Sequence of chain 1.B:
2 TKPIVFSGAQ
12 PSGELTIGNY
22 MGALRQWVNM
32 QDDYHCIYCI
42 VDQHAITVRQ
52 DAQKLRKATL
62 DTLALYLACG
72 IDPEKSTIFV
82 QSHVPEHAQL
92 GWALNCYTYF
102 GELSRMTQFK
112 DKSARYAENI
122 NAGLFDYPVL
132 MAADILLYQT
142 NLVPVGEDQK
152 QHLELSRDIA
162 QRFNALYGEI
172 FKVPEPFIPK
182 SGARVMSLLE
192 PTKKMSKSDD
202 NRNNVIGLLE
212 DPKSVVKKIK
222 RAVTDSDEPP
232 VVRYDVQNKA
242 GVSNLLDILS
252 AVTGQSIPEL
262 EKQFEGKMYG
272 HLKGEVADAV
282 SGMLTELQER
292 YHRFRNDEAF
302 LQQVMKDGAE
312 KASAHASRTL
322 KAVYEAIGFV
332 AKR

This protein binds this small molecule.
Small molecule (SMILES): Nc1ncnc2c1ncn2[C@@H]1O[C@H](CO[P](=O)(O)OC(=O)[C@@H](N)Cc2c[nH]c3ccccc23)[C@@H](O)[C@H]1O

Binding-site contacts:
Ligand atom NH3 contacts residue TYR128 of chain 1.B at 2.7 Å (h-bond).
Ligand atom O1P contacts residue ALA10 of chain 1.B at 3.5 Å.
Ligand atom O contacts residue GLN11 of chain 1.B at 2.9 Å (h-bond).
Ligand atom O2P contacts residue EDO1 of chain 1.F at 3.3 Å (h-bond).
Ligand atom O1P contacts residue LYS198 of chain 1.B at 3.5 Å.
Ligand atom CA contacts residue TYR128 of chain 1.B at 3.4 Å (hydrophobic).
Ligand atom N1 contacts residue ARG185 of chain 1.B at 3.5 Å.
Ligand atom CE3 contacts residue GLY9 of chain 1.B at 3.5 Å.
Ligand atom NH3 contacts residue GLN150 of chain 1.B at 3.0 Å (h-bond).
Ligand atom O contacts residue TYR128 of chain 1.B at 2.7 Å (h-bond).
Ligand atom O2P contacts residue LYS198 of chain 1.B at 3.2 Å.
Ligand atom N1 contacts residue GLY19 of chain 1.B at 3.4 Å (h-bond).
Ligand atom N7 contacts residue LYS195 of chain 1.B at 3.3 Å (salt-bridge).
Ligand atom CZ3 contacts residue SER8 of chain 1.B at 3.5 Å.
Ligand atom N3 contacts residue GLY19 of chain 1.B at 2.9 Å (h-bond).
Ligand atom N6 contacts residue VAL186 of chain 1.B at 2.7 Å (h-bond).
Ligand atom C6 contacts residue GLY19 of chain 1.B at 3.5 Å.
Ligand atom NH3 contacts residue MET132 of chain 1.B at 3.5 Å (h-bond).
Ligand atom O2' contacts residue GLY147 of chain 1.B at 2.9 Å (h-bond).
Ligand atom O4' contacts residue ASN20 of chain 1.B at 3.1 Å (h-bond).
Ligand atom N6 contacts residue LYS195 of chain 1.B at 3.3 Å.
Ligand atom O2' contacts residue ASP149 of chain 1.B at 2.5 Å (salt-bridge).
Ligand atom C2' contacts residue ASP149 of chain 1.B at 3.1 Å.
Ligand atom C2 contacts residue ALA184 of chain 1.B at 3.3 Å (hydrophobic).
Ligand atom O5' contacts residue ASN20 of chain 1.B at 2.8 Å (h-bond).
Ligand atom C2 contacts residue GLY19 of chain 1.B at 2.9 Å.
Ligand atom N3 contacts residue GLY23 of chain 1.B at 3.4 Å.
Ligand atom N6 contacts residue MET196 of chain 1.B at 2.9 Å (h-bond).
Ligand atom C contacts residue TYR128 of chain 1.B at 3.4 Å (hydrophobic).
Ligand atom C4 contacts residue GLY19 of chain 1.B at 3.3 Å.
Ligand atom NE1 contacts residue ASP135 of chain 1.B at 3.0 Å (salt-bridge).
Ligand atom O3' contacts residue GLY147 of chain 1.B at 3.2 Å (h-bond).
Ligand atom O2' contacts residue GLN150 of chain 1.B at 3.2 Å.
Ligand atom N9 contacts residue ASP149 of chain 1.B at 3.5 Å (salt-bridge).
Ligand atom C8 contacts residue ASN20 of chain 1.B at 3.2 Å.
Ligand atom O1P contacts residue GLN11 of chain 1.B at 2.8 Å (h-bond).
Ligand atom C5' contacts residue ASN20 of chain 1.B at 3.3 Å.
Ligand atom C8 contacts residue EDO1 of chain 1.F at 3.5 Å.
Ligand atom O3' contacts residue VAL146 of chain 1.B at 3.4 Å.
Ligand atom N1 contacts residue VAL186 of chain 1.B at 2.8 Å (h-bond).